A small-molecule ligand and the protein it binds are described below.
Small molecule (SMILES): CCCCCCCCCCO[C@@H]1O[C@H](CO)[C@@H](O[C@H]2O[C@H](CO)[C@@H](O)[C@H](O)[C@H]2O)[C@H](O)[C@H]1O

Sequence of chain 1.M:
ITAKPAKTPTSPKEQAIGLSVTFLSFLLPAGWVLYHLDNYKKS

Sequence of chain 1.D:
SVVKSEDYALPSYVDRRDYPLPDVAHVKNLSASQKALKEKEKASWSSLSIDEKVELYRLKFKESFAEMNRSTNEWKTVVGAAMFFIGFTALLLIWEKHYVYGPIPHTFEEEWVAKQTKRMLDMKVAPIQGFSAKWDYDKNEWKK

Binding-site contacts:
Ligand atom O55 contacts residue TRP32 of chain 1.M at 3.1 Å.
Ligand atom C5 contacts residue TYR35 of chain 1.M at 3.9 Å (hydrophobic).
Ligand atom O16 contacts residue LEU28 of chain 1.M at 4.0 Å.
Ligand atom C34 contacts residue PHE459 of chain 1.A at 4.0 Å (hydrophobic).
Ligand atom O49 contacts residue LEU28 of chain 1.M at 2.8 Å (h-bond).
Ligand atom C57 contacts residue TYR35 of chain 1.M at 4.0 Å (hydrophobic).
Ligand atom C25 contacts residue TRP98 of chain 1.D at 3.7 Å (hydrophobic).
Ligand atom C43 contacts residue LEU34 of chain 1.M at 4.0 Å (hydrophobic).
Ligand atom C10 contacts residue TYR35 of chain 1.M at 3.5 Å (hydrophobic).
Ligand atom C57 contacts residue TRP98 of chain 1.D at 3.7 Å (hydrophobic).
Ligand atom C1 contacts residue TRP32 of chain 1.M at 3.5 Å (hydrophobic).
Ligand atom C9 contacts residue TYR35 of chain 1.M at 4.0 Å (hydrophobic).
Ligand atom O61 contacts residue TYR102 of chain 1.D at 3.8 Å.
Ligand atom C1 contacts residue GLY31 of chain 1.M at 3.7 Å.
Ligand atom C1 contacts residue LEU28 of chain 1.M at 3.8 Å (hydrophobic).
Ligand atom C19 contacts residue LEU27 of chain 1.M at 3.7 Å (hydrophobic).
Ligand atom C37 contacts residue LEU34 of chain 1.M at 3.9 Å (hydrophobic).
Ligand atom C43 contacts residue PHE37 of chain 1.L at 4.0 Å (hydrophobic).
Ligand atom C34 contacts residue LEU27 of chain 1.M at 4.0 Å (hydrophobic).
Ligand atom C40 contacts residue PHE37 of chain 1.L at 4.0 Å (hydrophobic).
Ligand atom O16 contacts residue LEU27 of chain 1.M at 4.1 Å.
Ligand atom C22 contacts residue TRP98 of chain 1.D at 3.4 Å (hydrophobic).
Ligand atom O16 contacts residue GLY31 of chain 1.M at 3.7 Å.
Ligand atom O61 contacts residue TRP98 of chain 1.D at 3.0 Å (h-bond).
Ligand atom C11 contacts residue TYR35 of chain 1.M at 4.0 Å (hydrophobic).
Ligand atom C18 contacts residue LEU28 of chain 1.M at 3.9 Å (hydrophobic).
Ligand atom O5 contacts residue TRP98 of chain 1.D at 3.3 Å.
Ligand atom O3 contacts residue HIS36 of chain 1.M at 3.5 Å.
Ligand atom O6 contacts residue TYR35 of chain 1.M at 2.9 Å (h-bond).
Ligand atom C28 contacts residue TRP98 of chain 1.D at 3.9 Å (hydrophobic).
Ligand atom C31 contacts residue TRP98 of chain 1.D at 4.0 Å (hydrophobic).
Ligand atom O16 contacts residue TRP98 of chain 1.D at 3.8 Å.
Ligand atom O49 contacts residue TRP32 of chain 1.M at 3.5 Å (h-bond).
Ligand atom C40 contacts residue ALA30 of chain 1.M at 3.9 Å (hydrophobic).
Ligand atom C28 contacts residue GLY31 of chain 1.M at 4.0 Å.
Ligand atom O1 contacts residue TYR35 of chain 1.M at 3.1 Å.
Ligand atom C28 contacts residue LEU27 of chain 1.M at 3.7 Å (hydrophobic).
Ligand atom C37 contacts residue ALA30 of chain 1.M at 4.0 Å (hydrophobic).
Ligand atom O3 contacts residue TRP32 of chain 1.M at 4.0 Å.
Ligand atom C43 contacts residue PHE459 of chain 1.A at 3.9 Å (hydrophobic).

Sequence of chain 1.L:
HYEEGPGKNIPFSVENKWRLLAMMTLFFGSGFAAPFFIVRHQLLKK

Sequence of chain 1.A:
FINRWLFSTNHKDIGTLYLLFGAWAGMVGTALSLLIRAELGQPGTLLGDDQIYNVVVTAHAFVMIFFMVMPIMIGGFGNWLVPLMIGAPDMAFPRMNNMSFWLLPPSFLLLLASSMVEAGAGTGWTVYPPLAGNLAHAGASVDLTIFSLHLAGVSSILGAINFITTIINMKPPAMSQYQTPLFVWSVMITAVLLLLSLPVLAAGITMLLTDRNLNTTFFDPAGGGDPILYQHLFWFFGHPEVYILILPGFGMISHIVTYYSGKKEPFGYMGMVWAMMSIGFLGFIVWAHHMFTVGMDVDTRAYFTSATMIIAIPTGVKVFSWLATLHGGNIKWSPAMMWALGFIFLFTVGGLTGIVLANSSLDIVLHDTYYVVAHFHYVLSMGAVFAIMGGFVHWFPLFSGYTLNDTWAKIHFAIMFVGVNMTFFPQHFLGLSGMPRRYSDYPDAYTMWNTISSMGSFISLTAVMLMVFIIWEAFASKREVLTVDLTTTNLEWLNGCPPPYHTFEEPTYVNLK